Binding-site contacts:
Ligand atom CD contacts residue ILE92 of chain 1.D at 3.6 Å (hydrophobic).
Ligand atom CG contacts residue ASP85 of chain 1.C at 3.5 Å.
Ligand atom CD contacts residue ASP85 of chain 1.C at 3.6 Å.
Ligand atom NH2 contacts residue GLN111 of chain 1.D at 2.8 Å (h-bond).
Ligand atom OE1 contacts residue PRO41 of chain 1.D at 3.2 Å (h-bond).
Ligand atom CZ contacts residue GLN111 of chain 1.D at 3.4 Å.
Ligand atom CG contacts residue ILE92 of chain 1.D at 3.6 Å (hydrophobic).
Ligand atom CD2 contacts residue ILE92 of chain 1.D at 3.6 Å (hydrophobic).
Ligand atom C08 contacts residue ASN41 of chain 1.C at 3.6 Å.
Ligand atom CD1 contacts residue THR90 of chain 1.D at 3.4 Å.
Ligand atom NH1 contacts residue ASN41 of chain 1.C at 3.6 Å.
Ligand atom CE1 contacts residue GLN39 of chain 1.D at 3.2 Å.
Ligand atom OG contacts residue GLU154 of chain 1.D at 2.5 Å (salt-bridge).
Ligand atom NH1 contacts residue THR40 of chain 1.C at 3.0 Å (h-bond).
Ligand atom CD2 contacts residue TYR87 of chain 1.C at 3.6 Å (hydrophobic).
Ligand atom C contacts residue ASP85 of chain 1.C at 3.6 Å.
Ligand atom CD2 contacts residue GLN39 of chain 1.D at 3.4 Å.
Ligand atom CA contacts residue ASN41 of chain 1.C at 3.6 Å.
Ligand atom NH1 contacts residue GLY42 of chain 1.C at 3.3 Å (h-bond).
Ligand atom CD1 contacts residue GLN39 of chain 1.D at 3.5 Å.
Ligand atom O contacts residue PRO41 of chain 1.D at 3.4 Å.
Ligand atom NE contacts residue ASP85 of chain 1.C at 2.9 Å (salt-bridge).
Ligand atom CG contacts residue TYR87 of chain 1.C at 3.6 Å (hydrophobic).
Ligand atom CD contacts residue THR40 of chain 1.C at 3.5 Å.
Ligand atom CD contacts residue GLY42 of chain 1.C at 3.5 Å.
Ligand atom CB contacts residue GLU154 of chain 1.D at 3.5 Å.
Ligand atom O contacts residue ASN41 of chain 1.C at 2.8 Å (h-bond).
Ligand atom CZ contacts residue GLN39 of chain 1.D at 3.3 Å.
Ligand atom NH2 contacts residue GLY112 of chain 1.D at 3.7 Å.
Ligand atom O contacts residue LYS103 of chain 1.C at 3.2 Å (salt-bridge).
Ligand atom NH2 contacts residue ASP85 of chain 1.C at 3.1 Å (salt-bridge).
Ligand atom CE2 contacts residue GLN39 of chain 1.D at 3.4 Å.
Ligand atom O contacts residue GLN38 of chain 1.C at 3.6 Å (h-bond).
Ligand atom O contacts residue THR40 of chain 1.C at 3.6 Å.
Ligand atom CA contacts residue ASP85 of chain 1.C at 3.4 Å.
Ligand atom NE contacts residue ILE92 of chain 1.D at 3.3 Å.
Ligand atom NH2 contacts residue ALA84 of chain 1.C at 3.1 Å.
Ligand atom NE2 contacts residue PRO41 of chain 1.D at 3.4 Å.
Ligand atom NH1 contacts residue GLN111 of chain 1.D at 3.0 Å (h-bond).
Ligand atom N contacts residue ASP85 of chain 1.C at 2.8 Å (salt-bridge).

Sequence of chain 1.D:
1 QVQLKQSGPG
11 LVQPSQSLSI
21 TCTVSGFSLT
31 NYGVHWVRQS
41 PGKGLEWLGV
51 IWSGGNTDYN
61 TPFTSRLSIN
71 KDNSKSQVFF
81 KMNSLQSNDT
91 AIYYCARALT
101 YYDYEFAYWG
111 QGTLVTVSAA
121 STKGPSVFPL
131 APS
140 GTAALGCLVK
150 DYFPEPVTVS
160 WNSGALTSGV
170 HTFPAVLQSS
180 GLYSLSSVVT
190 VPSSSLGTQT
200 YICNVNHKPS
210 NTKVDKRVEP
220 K

Sequence of chain 1.C:
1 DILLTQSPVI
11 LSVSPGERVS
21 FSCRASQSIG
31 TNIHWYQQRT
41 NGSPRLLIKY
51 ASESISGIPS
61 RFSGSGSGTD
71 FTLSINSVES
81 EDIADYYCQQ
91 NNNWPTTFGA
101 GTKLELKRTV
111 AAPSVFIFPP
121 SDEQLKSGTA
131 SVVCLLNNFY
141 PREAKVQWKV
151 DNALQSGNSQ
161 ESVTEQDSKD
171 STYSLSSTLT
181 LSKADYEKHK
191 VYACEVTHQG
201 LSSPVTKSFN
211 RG

The small molecule below binds the protein below.
Small molecule (SMILES): CCCCCCCCNC(=N)NCCC[C@H](NC(=O)[C@@H](NC(=O)[C@H](CO)NC(=O)[C@H](CC(C)C)NC(=O)[C@H](CC(=O)O)NC(=O)[C@H](Cc1ccccc1)NC(=O)[C@@H](N)CCC(N)=O)[C@@H](C)O)C(=O)N[C@@H](CCCN=C(N)N)C(=O)N[C@@H](CC(C)C)C(=O)N[C@H](C=O)CCCCN